Binding-site contacts:
Ligand atom C7 contacts residue HIS92 of chain 1.E at 3.9 Å.
Ligand atom C6 contacts residue LYS88 of chain 1.E at 3.7 Å.
Ligand atom C8 contacts residue ASN90 of chain 1.E at 4.5 Å.
Ligand atom O7 contacts residue HIS92 of chain 1.E at 3.4 Å (h-bond).
Ligand atom C6 contacts residue HIS92 of chain 1.E at 4.1 Å.
Ligand atom C1 contacts residue HIS92 of chain 1.E at 3.7 Å.
Ligand atom O7 contacts residue ASN89 of chain 1.E at 2.9 Å (h-bond).
Ligand atom O5 contacts residue HIS92 of chain 1.E at 4.2 Å.
Ligand atom C4 contacts residue HIS92 of chain 1.E at 4.0 Å.
Ligand atom O6 contacts residue LYS88 of chain 1.E at 3.4 Å (salt-bridge).
Ligand atom C5 contacts residue HIS92 of chain 1.E at 3.5 Å.
Ligand atom C4 contacts residue ASN89 of chain 1.E at 4.2 Å.
Ligand atom C3 contacts residue ASN89 of chain 1.E at 3.8 Å.
Ligand atom C8 contacts residue SER91 of chain 1.E at 3.8 Å.
Ligand atom C3 contacts residue HIS92 of chain 1.E at 3.7 Å.
Ligand atom O5 contacts residue ASN89 of chain 1.E at 2.4 Å (h-bond).
Ligand atom C2 contacts residue HIS92 of chain 1.E at 4.4 Å.
Ligand atom O5 contacts residue LYS88 of chain 1.E at 4.0 Å.
Ligand atom C7 contacts residue ASN89 of chain 1.E at 3.0 Å.
Ligand atom C7 contacts residue SER91 of chain 1.E at 4.5 Å.
Ligand atom O4 contacts residue HIS92 of chain 1.E at 3.6 Å.
Ligand atom C1 contacts residue ASN89 of chain 1.E at 1.4 Å.
Ligand atom C5 contacts residue ASN89 of chain 1.E at 3.7 Å.
Ligand atom C8 contacts residue HIS92 of chain 1.E at 4.5 Å.
Ligand atom C8 contacts residue ASN89 of chain 1.E at 4.2 Å.
Ligand atom C2 contacts residue ASN89 of chain 1.E at 2.4 Å.
Ligand atom N2 contacts residue ASN89 of chain 1.E at 2.8 Å (h-bond).
Ligand atom N2 contacts residue SER91 of chain 1.E at 4.1 Å.

A small-molecule ligand and the protein it binds are described below.
Small molecule (SMILES): CC(=O)N[C@H]1[C@H](O[C@H]2[C@H](O)[C@@H](NC(C)=O)CO[C@@H]2CO)O[C@H](CO)[C@@H](O)[C@@H]1O

Sequence of chain 1.E:
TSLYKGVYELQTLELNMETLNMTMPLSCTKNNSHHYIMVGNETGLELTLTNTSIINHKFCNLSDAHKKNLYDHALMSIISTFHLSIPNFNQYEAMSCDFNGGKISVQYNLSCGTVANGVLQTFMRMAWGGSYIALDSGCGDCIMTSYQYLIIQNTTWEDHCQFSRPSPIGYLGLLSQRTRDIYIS